Sequence of chain 1.A:
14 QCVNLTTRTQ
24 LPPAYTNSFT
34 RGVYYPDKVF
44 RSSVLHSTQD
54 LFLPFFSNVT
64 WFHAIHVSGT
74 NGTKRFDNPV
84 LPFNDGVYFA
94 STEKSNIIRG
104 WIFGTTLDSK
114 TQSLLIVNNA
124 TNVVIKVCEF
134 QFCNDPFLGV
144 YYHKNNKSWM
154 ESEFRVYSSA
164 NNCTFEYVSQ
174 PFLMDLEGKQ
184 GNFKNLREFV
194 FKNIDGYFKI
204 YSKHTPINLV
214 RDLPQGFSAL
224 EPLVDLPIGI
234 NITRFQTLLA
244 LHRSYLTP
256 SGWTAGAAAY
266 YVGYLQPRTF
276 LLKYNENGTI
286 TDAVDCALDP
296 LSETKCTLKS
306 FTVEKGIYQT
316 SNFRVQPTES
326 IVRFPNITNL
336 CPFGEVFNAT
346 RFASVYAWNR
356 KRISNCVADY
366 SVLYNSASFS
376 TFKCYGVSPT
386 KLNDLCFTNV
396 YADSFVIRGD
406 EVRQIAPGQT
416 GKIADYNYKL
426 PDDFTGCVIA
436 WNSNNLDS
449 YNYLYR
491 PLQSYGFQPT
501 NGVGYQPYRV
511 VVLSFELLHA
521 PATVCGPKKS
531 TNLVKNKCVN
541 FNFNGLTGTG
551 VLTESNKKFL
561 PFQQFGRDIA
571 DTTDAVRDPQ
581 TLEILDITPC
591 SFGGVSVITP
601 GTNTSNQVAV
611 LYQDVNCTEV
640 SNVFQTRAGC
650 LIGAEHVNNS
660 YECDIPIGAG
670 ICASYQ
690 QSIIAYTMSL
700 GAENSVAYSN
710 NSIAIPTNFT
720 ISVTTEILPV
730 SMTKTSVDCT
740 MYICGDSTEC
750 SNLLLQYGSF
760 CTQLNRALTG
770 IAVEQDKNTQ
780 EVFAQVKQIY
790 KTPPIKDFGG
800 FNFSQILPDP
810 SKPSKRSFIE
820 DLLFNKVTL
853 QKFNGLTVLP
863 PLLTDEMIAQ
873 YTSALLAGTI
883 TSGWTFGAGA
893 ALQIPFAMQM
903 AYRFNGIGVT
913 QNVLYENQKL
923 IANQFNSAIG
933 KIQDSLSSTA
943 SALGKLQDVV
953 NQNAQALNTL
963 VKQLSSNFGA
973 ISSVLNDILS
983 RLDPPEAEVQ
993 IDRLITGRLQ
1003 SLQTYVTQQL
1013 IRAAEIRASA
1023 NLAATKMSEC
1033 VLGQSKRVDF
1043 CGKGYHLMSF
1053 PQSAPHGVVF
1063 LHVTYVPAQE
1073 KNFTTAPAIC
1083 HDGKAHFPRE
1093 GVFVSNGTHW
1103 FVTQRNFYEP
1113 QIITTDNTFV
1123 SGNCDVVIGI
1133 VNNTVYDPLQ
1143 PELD

The small molecule below binds the protein below.
Small molecule (SMILES): CC(=O)N[C@@H]1[C@@H](O)[C@H](O)[C@@H](CO)O[C@H]1O

Binding-site contacts:
Ligand atom C2 contacts residue GLN580 of chain 1.A at 4.0 Å.
Ligand atom C8 contacts residue GLN580 of chain 1.A at 4.4 Å.
Ligand atom O3 contacts residue GLN580 of chain 1.A at 4.3 Å.
Ligand atom C8 contacts residue LEU582 of chain 1.A at 3.7 Å (hydrophobic).
Ligand atom N2 contacts residue GLN580 of chain 1.A at 3.4 Å (h-bond).
Ligand atom C7 contacts residue GLN580 of chain 1.A at 4.4 Å.
Ligand atom C1 contacts residue GLN580 of chain 1.A at 4.3 Å.
Ligand atom O7 contacts residue ASN331 of chain 1.A at 3.1 Å (h-bond).
Ligand atom C3 contacts residue GLN580 of chain 1.A at 3.8 Å.
Ligand atom O5 contacts residue ASN331 of chain 1.A at 2.3 Å (h-bond).
Ligand atom N2 contacts residue ASN331 of chain 1.A at 3.0 Å (h-bond).
Ligand atom C2 contacts residue ASN331 of chain 1.A at 2.5 Å.
Ligand atom C5 contacts residue ASN331 of chain 1.A at 3.6 Å.
Ligand atom C1 contacts residue ASN331 of chain 1.A at 1.4 Å.
Ligand atom C7 contacts residue ASN331 of chain 1.A at 3.3 Å.
Ligand atom C8 contacts residue ASN331 of chain 1.A at 4.4 Å.
Ligand atom C3 contacts residue ASN331 of chain 1.A at 3.8 Å.
Ligand atom C4 contacts residue ASN331 of chain 1.A at 4.2 Å.